A protein and the small-molecule ligand that binds it are described below.
Small molecule (SMILES): CC(=O)N[C@H]1[C@H](O[C@H]2[C@H](O)[C@@H](NC(C)=O)CO[C@@H]2CO)O[C@H](CO)[C@@H](O)[C@@H]1O

Binding-site contacts:
Ligand atom C3 contacts residue THR471 of chain 1.A at 4.3 Å.
Ligand atom C4 contacts residue ASN469 of chain 1.A at 4.3 Å.
Ligand atom C7 contacts residue SER506 of chain 1.A at 4.1 Å.
Ligand atom C5 contacts residue ASN469 of chain 1.A at 3.7 Å.
Ligand atom C8 contacts residue GLY507 of chain 1.A at 3.5 Å.
Ligand atom O7 contacts residue LYS472 of chain 1.A at 3.0 Å.
Ligand atom O5 contacts residue ASN469 of chain 1.A at 2.4 Å (h-bond).
Ligand atom C3 contacts residue ASN469 of chain 1.A at 3.9 Å.
Ligand atom C7 contacts residue ASN469 of chain 1.A at 3.4 Å.
Ligand atom C7 contacts residue GLY507 of chain 1.A at 3.8 Å.
Ligand atom N2 contacts residue LYS472 of chain 1.A at 4.3 Å.
Ligand atom C2 contacts residue ASN469 of chain 1.A at 2.5 Å.
Ligand atom O7 contacts residue GLU479 of chain 1.A at 4.5 Å.
Ligand atom C8 contacts residue LYS472 of chain 1.A at 4.4 Å.
Ligand atom C2 contacts residue THR471 of chain 1.A at 4.0 Å.
Ligand atom N2 contacts residue ASN469 of chain 1.A at 3.0 Å (h-bond).
Ligand atom C1 contacts residue ASN469 of chain 1.A at 1.5 Å.
Ligand atom C1 contacts residue SER506 of chain 1.A at 4.4 Å.
Ligand atom O3 contacts residue THR471 of chain 1.A at 4.0 Å.
Ligand atom C8 contacts residue SER506 of chain 1.A at 3.5 Å.
Ligand atom C4 contacts residue THR471 of chain 1.A at 4.2 Å.
Ligand atom C7 contacts residue LYS472 of chain 1.A at 3.8 Å.
Ligand atom O7 contacts residue SER506 of chain 1.A at 4.4 Å.
Ligand atom O7 contacts residue GLY507 of chain 1.A at 3.5 Å.
Ligand atom O7 contacts residue ASN469 of chain 1.A at 3.4 Å (h-bond).
Ligand atom C7 contacts residue GLU479 of chain 1.A at 4.4 Å.
Ligand atom C8 contacts residue GLU479 of chain 1.A at 3.6 Å.
Ligand atom O3 contacts residue LYS472 of chain 1.A at 3.8 Å.
Ligand atom O7 contacts residue THR471 of chain 1.A at 4.3 Å.
Ligand atom N2 contacts residue SER506 of chain 1.A at 4.3 Å.

Sequence of chain 1.A:
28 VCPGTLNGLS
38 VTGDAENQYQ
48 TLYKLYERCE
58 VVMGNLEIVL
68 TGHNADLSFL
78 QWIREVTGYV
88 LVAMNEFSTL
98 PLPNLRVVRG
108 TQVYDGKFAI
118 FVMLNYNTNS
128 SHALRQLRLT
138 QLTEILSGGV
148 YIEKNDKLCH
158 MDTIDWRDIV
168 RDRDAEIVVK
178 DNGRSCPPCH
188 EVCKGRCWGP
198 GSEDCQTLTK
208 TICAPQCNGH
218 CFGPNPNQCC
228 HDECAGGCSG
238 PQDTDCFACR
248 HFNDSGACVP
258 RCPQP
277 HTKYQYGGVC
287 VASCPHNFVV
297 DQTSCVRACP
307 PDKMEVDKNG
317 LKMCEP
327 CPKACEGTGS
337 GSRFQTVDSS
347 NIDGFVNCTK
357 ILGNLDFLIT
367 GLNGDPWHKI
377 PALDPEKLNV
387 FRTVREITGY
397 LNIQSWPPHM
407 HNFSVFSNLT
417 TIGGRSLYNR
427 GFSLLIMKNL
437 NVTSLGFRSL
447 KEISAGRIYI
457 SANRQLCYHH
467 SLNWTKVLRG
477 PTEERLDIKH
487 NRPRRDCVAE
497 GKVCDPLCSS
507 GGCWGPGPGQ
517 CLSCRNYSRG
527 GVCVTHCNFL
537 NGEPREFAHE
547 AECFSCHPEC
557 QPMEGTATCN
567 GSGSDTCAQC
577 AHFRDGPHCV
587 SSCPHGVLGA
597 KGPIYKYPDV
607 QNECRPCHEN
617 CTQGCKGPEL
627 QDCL